Sequence of chain 2.A:
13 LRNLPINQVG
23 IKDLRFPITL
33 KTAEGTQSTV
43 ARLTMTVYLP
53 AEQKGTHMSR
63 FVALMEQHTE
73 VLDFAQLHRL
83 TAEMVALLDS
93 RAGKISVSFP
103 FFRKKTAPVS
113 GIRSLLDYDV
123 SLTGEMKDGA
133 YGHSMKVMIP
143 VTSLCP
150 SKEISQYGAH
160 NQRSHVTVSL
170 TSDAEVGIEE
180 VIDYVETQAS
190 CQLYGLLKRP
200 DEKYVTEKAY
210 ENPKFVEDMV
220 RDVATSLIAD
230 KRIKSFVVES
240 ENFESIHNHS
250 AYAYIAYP

A protein and the small-molecule ligand that binds it are described below.
Small molecule (SMILES): Nc1nc2c([nH]c(=O)n2[C@@H]2O[C@H](CO[P](=O)(O)O[P](=O)(O)OP(=O)(O)O)[C@@H](O)[C@H]2O)c(=O)[nH]1

Sequence of chain 1.B:
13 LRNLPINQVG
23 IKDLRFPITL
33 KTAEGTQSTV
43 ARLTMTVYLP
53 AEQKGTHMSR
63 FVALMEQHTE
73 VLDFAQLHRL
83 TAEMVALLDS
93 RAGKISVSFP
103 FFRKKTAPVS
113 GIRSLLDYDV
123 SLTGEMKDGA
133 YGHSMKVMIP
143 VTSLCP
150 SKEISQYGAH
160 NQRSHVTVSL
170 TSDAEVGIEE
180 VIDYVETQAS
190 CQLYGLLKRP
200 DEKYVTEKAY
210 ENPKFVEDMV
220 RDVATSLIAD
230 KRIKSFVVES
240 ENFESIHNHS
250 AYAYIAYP

Binding-site contacts:
Ligand atom O8 contacts residue ZN1 of chain 2.D at 1.9 Å.
Ligand atom N1 contacts residue MET60 of chain 2.A at 3.4 Å.
Ligand atom O2B contacts residue HIS59 of chain 2.A at 2.6 Å (h-bond).
Ligand atom O2A contacts residue HIS59 of chain 2.A at 3.0 Å.
Ligand atom C3' contacts residue SNC149 of chain 2.B at 3.6 Å.
Ligand atom C2' contacts residue SNC149 of chain 2.B at 3.2 Å.
Ligand atom O3A contacts residue HIS59 of chain 2.A at 3.5 Å (h-bond).
Ligand atom O6 contacts residue PHE214 of chain 2.B at 3.6 Å.
Ligand atom C8 contacts residue ZN1 of chain 2.D at 2.9 Å.
Ligand atom O3' contacts residue SNC149 of chain 2.B at 2.9 Å (h-bond).
Ligand atom N1 contacts residue PHE214 of chain 2.B at 3.5 Å.
Ligand atom O8 contacts residue CYS147 of chain 2.B at 3.5 Å (h-bond).
Ligand atom O2G contacts residue ARG62 of chain 2.A at 3.0 Å (salt-bridge).
Ligand atom N2 contacts residue GLU216 of chain 2.B at 2.8 Å (salt-bridge).
Ligand atom C2 contacts residue MET60 of chain 2.A at 3.5 Å (hydrophobic).
Ligand atom O6 contacts residue VAL215 of chain 2.B at 3.3 Å (h-bond).
Ligand atom PB contacts residue HIS59 of chain 2.A at 3.6 Å.
Ligand atom O2' contacts residue GLU201 of chain 1.B at 2.7 Å (salt-bridge).
Ligand atom O3B contacts residue ARG62 of chain 2.A at 3.3 Å (salt-bridge).
Ligand atom C5 contacts residue PHE214 of chain 2.B at 3.6 Å (hydrophobic).
Ligand atom PG contacts residue ARG62 of chain 2.A at 3.5 Å.
Ligand atom O2A contacts residue SER61 of chain 2.A at 2.7 Å (h-bond).
Ligand atom C1' contacts residue GLU201 of chain 1.B at 3.4 Å.
Ligand atom N1 contacts residue GLU216 of chain 2.B at 2.9 Å (salt-bridge).
Ligand atom N2 contacts residue THR58 of chain 2.A at 3.0 Å (h-bond).
Ligand atom C2' contacts residue GLU201 of chain 1.B at 3.6 Å.
Ligand atom C5' contacts residue THR58 of chain 2.A at 3.6 Å.
Ligand atom O2' contacts residue SNC149 of chain 2.B at 2.6 Å (h-bond).
Ligand atom O8 contacts residue HIS159 of chain 2.B at 3.4 Å (h-bond).
Ligand atom C6 contacts residue PHE214 of chain 2.B at 3.3 Å (hydrophobic).
Ligand atom O8 contacts residue GLU201 of chain 1.B at 3.3 Å (salt-bridge).
Ligand atom O2A contacts residue MET60 of chain 2.A at 2.8 Å (h-bond).
Ligand atom PA contacts residue SER61 of chain 2.A at 3.4 Å.
Ligand atom N7 contacts residue GLU243 of chain 2.B at 3.1 Å (salt-bridge).
Ligand atom O3G contacts residue ARG62 of chain 2.A at 2.9 Å (salt-bridge).
Ligand atom O1A contacts residue SER61 of chain 2.A at 3.3 Å (h-bond).
Ligand atom C8 contacts residue CYS147 of chain 2.B at 3.6 Å (hydrophobic).
Ligand atom C2 contacts residue GLU216 of chain 2.B at 3.6 Å.
Ligand atom N3 contacts residue MET60 of chain 2.A at 3.4 Å.
Ligand atom N7 contacts residue ZN1 of chain 2.D at 3.5 Å.

Sequence of chain 2.B:
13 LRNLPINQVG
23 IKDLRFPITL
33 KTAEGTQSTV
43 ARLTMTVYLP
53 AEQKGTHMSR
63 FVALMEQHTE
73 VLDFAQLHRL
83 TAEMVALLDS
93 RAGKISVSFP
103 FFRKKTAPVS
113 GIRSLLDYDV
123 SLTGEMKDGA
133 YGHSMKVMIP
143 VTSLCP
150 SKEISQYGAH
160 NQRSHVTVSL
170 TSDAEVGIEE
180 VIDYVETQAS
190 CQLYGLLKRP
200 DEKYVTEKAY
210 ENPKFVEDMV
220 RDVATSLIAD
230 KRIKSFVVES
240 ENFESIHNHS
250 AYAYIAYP